Binding-site contacts:
Ligand atom N21 contacts residue LEU301 of chain 1.A at 3.8 Å.
Ligand atom O6I contacts residue TRP80 of chain 1.A at 3.6 Å.
Ligand atom N1I contacts residue TRP21 of chain 1.A at 3.2 Å.
Ligand atom C8I contacts residue TRP21 of chain 1.A at 4.2 Å (hydrophobic).
Ligand atom C5 contacts residue NAP1 of chain 1.B at 3.8 Å.
Ligand atom N1I contacts residue NAP1 of chain 1.B at 3.7 Å.
Ligand atom F17 contacts residue TRP21 of chain 1.A at 3.6 Å.
Ligand atom C2I contacts residue TRP21 of chain 1.A at 3.7 Å (hydrophobic).
Ligand atom C13 contacts residue TRP21 of chain 1.A at 3.3 Å (hydrophobic).
Ligand atom C19 contacts residue TRP220 of chain 1.A at 4.2 Å (hydrophobic).
Ligand atom C14 contacts residue TRP21 of chain 1.A at 3.6 Å (hydrophobic).
Ligand atom C12 contacts residue TRP21 of chain 1.A at 4.0 Å (hydrophobic).
Ligand atom F17 contacts residue TYR49 of chain 1.A at 3.9 Å.
Ligand atom C7I contacts residue TRP21 of chain 1.A at 4.0 Å (hydrophobic).
Ligand atom C8I contacts residue CYS299 of chain 1.A at 3.7 Å (hydrophobic).
Ligand atom N4 contacts residue HIS111 of chain 1.A at 2.8 Å (h-bond).
Ligand atom C5 contacts residue TRP112 of chain 1.A at 3.9 Å (hydrophobic).
Ligand atom O3I contacts residue TRP21 of chain 1.A at 3.5 Å.
Ligand atom C13 contacts residue TYR49 of chain 1.A at 4.1 Å (hydrophobic).
Ligand atom O6I contacts residue NAP1 of chain 1.B at 4.0 Å.
Ligand atom C14 contacts residue VAL48 of chain 1.A at 4.1 Å (hydrophobic).
Ligand atom C2I contacts residue TYR49 of chain 1.A at 3.5 Å (hydrophobic).
Ligand atom N21 contacts residue TRP220 of chain 1.A at 3.8 Å.
Ligand atom C5 contacts residue HIS111 of chain 1.A at 3.5 Å.
Ligand atom O3I contacts residue NAP1 of chain 1.B at 3.1 Å.
Ligand atom O6I contacts residue TRP112 of chain 1.A at 2.8 Å (h-bond).
Ligand atom F17 contacts residue VAL48 of chain 1.A at 3.2 Å.
Ligand atom O20 contacts residue ALA300 of chain 1.A at 3.5 Å (h-bond).
Ligand atom C16 contacts residue PHE123 of chain 1.A at 3.9 Å (hydrophobic).
Ligand atom N4 contacts residue NAP1 of chain 1.B at 3.3 Å (h-bond).
Ligand atom N4 contacts residue TYR49 of chain 1.A at 3.7 Å.
Ligand atom O6I contacts residue HIS111 of chain 1.A at 3.4 Å (h-bond).
Ligand atom O20 contacts residue CYS299 of chain 1.A at 3.4 Å.
Ligand atom C2I contacts residue HIS111 of chain 1.A at 4.0 Å.
Ligand atom C2I contacts residue NAP1 of chain 1.B at 3.2 Å.
Ligand atom O20 contacts residue LEU301 of chain 1.A at 3.0 Å (h-bond).
Ligand atom O3I contacts residue TYR49 of chain 1.A at 2.6 Å (h-bond).
Ligand atom O20 contacts residue TRP112 of chain 1.A at 3.6 Å.
Ligand atom C19 contacts residue LEU301 of chain 1.A at 3.7 Å (hydrophobic).
Ligand atom C9 contacts residue TRP112 of chain 1.A at 4.0 Å (hydrophobic).

A small-molecule ligand and the protein it binds are described below.
Small molecule (SMILES): NC(=O)[C@@H]1C[C@]2(NC(=O)NC2=O)c2cc(F)ccc2O1

Sequence of chain 1.A:
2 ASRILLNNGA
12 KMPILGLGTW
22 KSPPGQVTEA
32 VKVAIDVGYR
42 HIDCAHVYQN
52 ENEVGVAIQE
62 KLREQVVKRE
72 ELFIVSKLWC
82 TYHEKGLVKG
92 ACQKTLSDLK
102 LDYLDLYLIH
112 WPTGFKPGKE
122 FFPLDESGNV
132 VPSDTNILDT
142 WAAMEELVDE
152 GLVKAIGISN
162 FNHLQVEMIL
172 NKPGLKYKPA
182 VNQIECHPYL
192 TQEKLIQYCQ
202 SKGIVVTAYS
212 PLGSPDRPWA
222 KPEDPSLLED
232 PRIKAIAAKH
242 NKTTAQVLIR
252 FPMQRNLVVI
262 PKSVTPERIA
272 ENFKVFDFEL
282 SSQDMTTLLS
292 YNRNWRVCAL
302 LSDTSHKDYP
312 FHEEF